Binding-site contacts:
Ligand atom C17 contacts residue ALA80 of chain 1.A at 3.8 Å (hydrophobic).
Ligand atom N3 contacts residue ALA213 of chain 1.A at 3.9 Å.
Ligand atom C13 contacts residue CYS132 of chain 1.A at 3.5 Å (hydrophobic).
Ligand atom O2 contacts residue LEU198 of chain 1.A at 3.9 Å.
Ligand atom O1 contacts residue LEU54 of chain 1.A at 3.6 Å.
Ligand atom C6 contacts residue LEU54 of chain 1.A at 3.9 Å (hydrophobic).
Ligand atom C13 contacts residue CYS133 of chain 1.A at 3.6 Å (hydrophobic).
Ligand atom C15 contacts residue LEU198 of chain 1.A at 3.6 Å (hydrophobic).
Ligand atom C10 contacts residue VAL62 of chain 1.A at 3.9 Å (hydrophobic).
Ligand atom C9 contacts residue LEU54 of chain 1.A at 3.4 Å (hydrophobic).
Ligand atom O2 contacts residue TYR131 of chain 1.A at 3.6 Å.
Ligand atom C18 contacts residue VAL62 of chain 1.A at 3.8 Å (hydrophobic).
Ligand atom C4 contacts residue CYS132 of chain 1.A at 3.8 Å (hydrophobic).
Ligand atom C16 contacts residue ALA80 of chain 1.A at 3.4 Å (hydrophobic).
Ligand atom C10 contacts residue GLY55 of chain 1.A at 3.9 Å.
Ligand atom C16 contacts residue THR129 of chain 1.A at 3.6 Å.
Ligand atom N2 contacts residue LEU54 of chain 1.A at 3.9 Å.
Ligand atom C18 contacts residue PHE210 of chain 1.A at 3.9 Å (hydrophobic).
Ligand atom C19 contacts residue PHE210 of chain 1.A at 3.5 Å (hydrophobic).
Ligand atom C16 contacts residue VAL113 of chain 1.A at 3.9 Å (hydrophobic).
Ligand atom C13 contacts residue GLY135 of chain 1.A at 3.7 Å.
Ligand atom O1 contacts residue TYR131 of chain 1.A at 3.0 Å (h-bond).
Ligand atom C12 contacts residue PHE210 of chain 1.A at 3.7 Å (hydrophobic).
Ligand atom C16 contacts residue GLU130 of chain 1.A at 3.4 Å.
Ligand atom O2 contacts residue CYS132 of chain 1.A at 2.9 Å (h-bond).
Ligand atom C12 contacts residue ALA213 of chain 1.A at 3.6 Å (hydrophobic).
Ligand atom C4 contacts residue GLY135 of chain 1.A at 3.6 Å.
Ligand atom C12 contacts residue ARG214 of chain 1.A at 3.7 Å.
Ligand atom N2 contacts residue LEU198 of chain 1.A at 3.8 Å.
Ligand atom C17 contacts residue THR129 of chain 1.A at 3.3 Å.
Ligand atom C8 contacts residue LEU198 of chain 1.A at 3.9 Å (hydrophobic).
Ligand atom C5 contacts residue CYS132 of chain 1.A at 3.5 Å (hydrophobic).
Ligand atom N3 contacts residue LYS82 of chain 1.A at 3.7 Å.
Ligand atom C14 contacts residue LEU198 of chain 1.A at 3.5 Å (hydrophobic).
Ligand atom C19 contacts residue VAL62 of chain 1.A at 3.9 Å (hydrophobic).
Ligand atom C19 contacts residue LYS82 of chain 1.A at 3.6 Å.
Ligand atom C13 contacts residue TYR131 of chain 1.A at 3.6 Å (hydrophobic).
Ligand atom N3 contacts residue PHE210 of chain 1.A at 3.7 Å.
Ligand atom C17 contacts residue LYS82 of chain 1.A at 3.7 Å.
Ligand atom C3 contacts residue GLY135 of chain 1.A at 3.8 Å.

The small molecule below binds the protein below.
Small molecule (SMILES): CC1CCN(c2ccc(CO)cc2NC(=O)c2ccc(C#N)o2)CC1

Sequence of chain 1.A:
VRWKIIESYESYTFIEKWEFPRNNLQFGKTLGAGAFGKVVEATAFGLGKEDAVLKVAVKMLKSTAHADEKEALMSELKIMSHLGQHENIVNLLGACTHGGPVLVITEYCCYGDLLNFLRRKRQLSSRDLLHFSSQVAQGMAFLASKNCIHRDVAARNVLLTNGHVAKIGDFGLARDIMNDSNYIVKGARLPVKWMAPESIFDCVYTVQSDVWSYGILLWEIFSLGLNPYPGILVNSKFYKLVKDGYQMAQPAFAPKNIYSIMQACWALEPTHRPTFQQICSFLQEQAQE